This protein binds this small molecule.
Small molecule (SMILES): CC(=O)N[C@@H]1[C@@H](O)[C@H](O)[C@@H](CO)O[C@H]1O

Binding-site contacts:
Ligand atom C8 contacts residue GLN332 of chain 1.C at 3.5 Å.
Ligand atom O7 contacts residue SER357 of chain 1.C at 4.3 Å.
Ligand atom C8 contacts residue ASN361 of chain 1.C at 4.3 Å.
Ligand atom O7 contacts residue ASN361 of chain 1.C at 3.9 Å.
Ligand atom C7 contacts residue GLN332 of chain 1.C at 4.2 Å.
Ligand atom C3 contacts residue ASN361 of chain 1.C at 3.7 Å.
Ligand atom O5 contacts residue ASN361 of chain 1.C at 2.4 Å (h-bond).
Ligand atom C4 contacts residue ASN361 of chain 1.C at 4.2 Å.
Ligand atom C8 contacts residue SER357 of chain 1.C at 3.6 Å.
Ligand atom C5 contacts residue ASN361 of chain 1.C at 3.7 Å.
Ligand atom C2 contacts residue ASN361 of chain 1.C at 2.4 Å.
Ligand atom C1 contacts residue ASN361 of chain 1.C at 1.4 Å.
Ligand atom N2 contacts residue GLN332 of chain 1.C at 4.2 Å.
Ligand atom C7 contacts residue SER357 of chain 1.C at 4.1 Å.
Ligand atom C7 contacts residue ASN361 of chain 1.C at 3.5 Å.
Ligand atom N2 contacts residue ASN361 of chain 1.C at 2.8 Å (h-bond).

Sequence of chain 1.C:
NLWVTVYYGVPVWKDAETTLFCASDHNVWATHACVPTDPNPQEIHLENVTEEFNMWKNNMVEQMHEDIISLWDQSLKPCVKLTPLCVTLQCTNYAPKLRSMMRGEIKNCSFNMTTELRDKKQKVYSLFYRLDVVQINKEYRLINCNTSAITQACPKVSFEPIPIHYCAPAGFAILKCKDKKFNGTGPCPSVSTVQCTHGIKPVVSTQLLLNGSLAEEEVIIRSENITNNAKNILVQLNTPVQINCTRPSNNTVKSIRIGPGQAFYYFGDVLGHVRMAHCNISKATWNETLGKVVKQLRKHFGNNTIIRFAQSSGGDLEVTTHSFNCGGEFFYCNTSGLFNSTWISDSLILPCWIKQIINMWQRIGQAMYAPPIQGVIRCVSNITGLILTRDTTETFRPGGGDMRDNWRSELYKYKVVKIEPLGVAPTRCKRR